Sequence of chain 1.F:
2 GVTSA

Sequence of chain 1.E:
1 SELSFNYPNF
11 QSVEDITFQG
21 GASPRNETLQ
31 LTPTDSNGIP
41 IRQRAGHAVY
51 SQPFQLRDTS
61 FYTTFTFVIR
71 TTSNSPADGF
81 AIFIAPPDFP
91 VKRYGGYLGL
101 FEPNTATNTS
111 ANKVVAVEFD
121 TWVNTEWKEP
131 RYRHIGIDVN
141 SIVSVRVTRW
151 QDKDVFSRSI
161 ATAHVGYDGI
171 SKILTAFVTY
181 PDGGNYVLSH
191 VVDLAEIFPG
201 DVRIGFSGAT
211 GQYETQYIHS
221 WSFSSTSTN

Binding-site contacts:
Ligand atom N2 contacts residue SER5 of chain 1.F at 3.5 Å (h-bond).
Ligand atom O7 contacts residue GLY96 of chain 1.E at 3.0 Å (h-bond).
Ligand atom C7 contacts residue GLY96 of chain 1.E at 3.9 Å.
Ligand atom C5 contacts residue THR4 of chain 1.F at 3.1 Å.
Ligand atom C4 contacts residue ASP78 of chain 1.E at 3.4 Å.
Ligand atom C6 contacts residue GLN212 of chain 1.E at 3.7 Å.
Ligand atom C3 contacts residue TRP122 of chain 1.E at 3.6 Å (hydrophobic).
Ligand atom C8 contacts residue GLU126 of chain 1.E at 3.2 Å.
Ligand atom O7 contacts residue GLY95 of chain 1.E at 3.6 Å.
Ligand atom O4 contacts residue GLY211 of chain 1.E at 3.2 Å.
Ligand atom O3 contacts residue GLY96 of chain 1.E at 2.9 Å (h-bond).
Ligand atom C5 contacts residue TRP122 of chain 1.E at 3.8 Å (hydrophobic).
Ligand atom O3 contacts residue ASN124 of chain 1.E at 2.8 Å (h-bond).
Ligand atom C8 contacts residue TYR97 of chain 1.E at 3.7 Å (hydrophobic).
Ligand atom C3 contacts residue ASN124 of chain 1.E at 3.6 Å.
Ligand atom C7 contacts residue SER5 of chain 1.F at 3.5 Å.
Ligand atom C4 contacts residue THR4 of chain 1.F at 3.8 Å.
Ligand atom C4 contacts residue ALA77 of chain 1.E at 3.9 Å (hydrophobic).
Ligand atom N2 contacts residue THR4 of chain 1.F at 2.8 Å (h-bond).
Ligand atom C2 contacts residue SER5 of chain 1.F at 3.8 Å.
Ligand atom O4 contacts residue ASP78 of chain 1.E at 2.4 Å (salt-bridge).
Ligand atom O7 contacts residue SER5 of chain 1.F at 3.8 Å.
Ligand atom O4 contacts residue GLY95 of chain 1.E at 3.8 Å.
Ligand atom O3 contacts residue GLY95 of chain 1.E at 3.7 Å.
Ligand atom C1 contacts residue THR4 of chain 1.F at 1.3 Å.
Ligand atom C3 contacts residue THR4 of chain 1.F at 3.1 Å.
Ligand atom C4 contacts residue TRP122 of chain 1.E at 3.9 Å (hydrophobic).
Ligand atom O3 contacts residue ASP78 of chain 1.E at 2.7 Å (salt-bridge).
Ligand atom C2 contacts residue THR4 of chain 1.F at 2.4 Å.
Ligand atom O4 contacts residue ALA77 of chain 1.E at 3.7 Å.
Ligand atom O6 contacts residue GLN212 of chain 1.E at 3.2 Å (h-bond).
Ligand atom C1 contacts residue SER5 of chain 1.F at 3.7 Å.
Ligand atom O5 contacts residue THR4 of chain 1.F at 2.4 Å (h-bond).
Ligand atom C3 contacts residue ASP78 of chain 1.E at 3.6 Å.
Ligand atom C7 contacts residue ASN124 of chain 1.E at 3.8 Å.
Ligand atom C7 contacts residue GLU126 of chain 1.E at 3.6 Å.
Ligand atom O3 contacts residue TRP122 of chain 1.E at 3.7 Å.
Ligand atom N2 contacts residue GLU126 of chain 1.E at 3.0 Å (salt-bridge).
Ligand atom N2 contacts residue ASN124 of chain 1.E at 3.5 Å (h-bond).
Ligand atom C8 contacts residue SER5 of chain 1.F at 3.8 Å.

The protein below binds the small molecule below.
Small molecule (SMILES): CC(=O)N[C@@H]1[C@@H](O)[C@@H](O)[C@@H](CO)O[C@@H]1O